Sequence of chain 1.K:
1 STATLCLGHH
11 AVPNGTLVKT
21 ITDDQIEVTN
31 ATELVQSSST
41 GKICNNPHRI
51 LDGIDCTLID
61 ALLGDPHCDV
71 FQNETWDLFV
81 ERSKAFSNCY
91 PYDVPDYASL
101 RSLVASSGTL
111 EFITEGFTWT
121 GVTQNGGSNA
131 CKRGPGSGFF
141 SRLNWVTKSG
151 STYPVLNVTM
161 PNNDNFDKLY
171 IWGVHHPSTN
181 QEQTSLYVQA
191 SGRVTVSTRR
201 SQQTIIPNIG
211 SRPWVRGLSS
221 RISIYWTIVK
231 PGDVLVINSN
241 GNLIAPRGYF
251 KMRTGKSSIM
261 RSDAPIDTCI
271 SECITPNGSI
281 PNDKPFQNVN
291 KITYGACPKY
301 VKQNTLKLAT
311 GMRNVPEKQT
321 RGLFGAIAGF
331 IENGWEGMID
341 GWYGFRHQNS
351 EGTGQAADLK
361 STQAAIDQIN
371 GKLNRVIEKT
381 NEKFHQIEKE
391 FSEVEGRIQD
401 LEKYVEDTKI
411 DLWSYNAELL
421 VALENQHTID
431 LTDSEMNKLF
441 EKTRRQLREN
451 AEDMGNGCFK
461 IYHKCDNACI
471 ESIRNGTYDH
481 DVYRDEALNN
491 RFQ

This protein binds this small molecule.
Small molecule (SMILES): CC(=O)N[C@@H]1[C@@H](O)[C@H](O)[C@@H](CO)O[C@H]1O

Binding-site contacts:
Ligand atom N2 contacts residue ASN475 of chain 1.K at 2.9 Å (h-bond).
Ligand atom C1 contacts residue GLU471 of chain 1.K at 3.9 Å.
Ligand atom C2 contacts residue ASN475 of chain 1.K at 2.5 Å.
Ligand atom C6 contacts residue ALA468 of chain 1.K at 4.5 Å (hydrophobic).
Ligand atom O5 contacts residue THR477 of chain 1.K at 4.3 Å.
Ligand atom C8 contacts residue ASN475 of chain 1.K at 3.3 Å.
Ligand atom C5 contacts residue SER472 of chain 1.K at 4.5 Å.
Ligand atom O6 contacts residue SER472 of chain 1.K at 4.3 Å.
Ligand atom C6 contacts residue GLU471 of chain 1.K at 4.3 Å.
Ligand atom C5 contacts residue ASN475 of chain 1.K at 3.7 Å.
Ligand atom C1 contacts residue THR477 of chain 1.K at 3.9 Å.
Ligand atom C3 contacts residue ASN475 of chain 1.K at 3.8 Å.
Ligand atom O5 contacts residue GLU471 of chain 1.K at 3.5 Å.
Ligand atom N2 contacts residue THR477 of chain 1.K at 4.1 Å.
Ligand atom C4 contacts residue ASN475 of chain 1.K at 4.3 Å.
Ligand atom C7 contacts residue ASN475 of chain 1.K at 3.3 Å.
Ligand atom C6 contacts residue SER472 of chain 1.K at 4.4 Å.
Ligand atom C1 contacts residue SER472 of chain 1.K at 4.2 Å.
Ligand atom C1 contacts residue ASN475 of chain 1.K at 1.4 Å.
Ligand atom O7 contacts residue ASN475 of chain 1.K at 3.5 Å (h-bond).
Ligand atom C5 contacts residue GLU471 of chain 1.K at 4.5 Å.
Ligand atom O5 contacts residue SER472 of chain 1.K at 3.8 Å.
Ligand atom O5 contacts residue ASN475 of chain 1.K at 2.4 Å (h-bond).